Binding-site contacts:
Ligand atom C10 contacts residue VAL121 of chain 1.A at 3.5 Å (hydrophobic).
Ligand atom C11 contacts residue THR125 of chain 1.A at 3.5 Å.
Ligand atom O17 contacts residue ASN447 of chain 1.A at 3.1 Å (h-bond).
Ligand atom N7 contacts residue SER210 of chain 1.A at 2.7 Å (h-bond).
Ligand atom C22 contacts residue ASN447 of chain 1.A at 3.3 Å.
Ligand atom O17 contacts residue TYR451 of chain 1.A at 3.5 Å.
Ligand atom C4 contacts residue ASN428 of chain 1.A at 3.6 Å.
Ligand atom C11 contacts residue VAL121 of chain 1.A at 3.5 Å (hydrophobic).
Ligand atom C1 contacts residue ASN428 of chain 1.A at 3.6 Å.
Ligand atom C16 contacts residue PHE424 of chain 1.A at 3.8 Å (hydrophobic).
Ligand atom C3 contacts residue SER210 of chain 1.A at 3.7 Å.
Ligand atom C22 contacts residue ASP120 of chain 1.A at 3.8 Å.
Ligand atom C12 contacts residue VAL124 of chain 1.A at 3.7 Å (hydrophobic).
Ligand atom C20 contacts residue ASP120 of chain 1.A at 3.5 Å.
Ligand atom O14 contacts residue PHE424 of chain 1.A at 3.5 Å.
Ligand atom N19 contacts residue TYR451 of chain 1.A at 3.4 Å (h-bond).
Ligand atom C6 contacts residue ASN428 of chain 1.A at 3.4 Å.
Ligand atom C16 contacts residue ASN447 of chain 1.A at 3.3 Å.
Ligand atom C21 contacts residue ASP120 of chain 1.A at 3.5 Å.
Ligand atom C8 contacts residue SER210 of chain 1.A at 3.6 Å.
Ligand atom C9 contacts residue PHE425 of chain 1.A at 3.8 Å (hydrophobic).
Ligand atom C10 contacts residue SER214 of chain 1.A at 3.6 Å.
Ligand atom C15 contacts residue VAL124 of chain 1.A at 3.8 Å (hydrophobic).
Ligand atom C13 contacts residue PHE425 of chain 1.A at 3.5 Å (hydrophobic).
Ligand atom O17 contacts residue ASP120 of chain 1.A at 2.5 Å (salt-bridge).
Ligand atom C16 contacts residue ASP120 of chain 1.A at 3.5 Å.
Ligand atom C5 contacts residue PHE200 of chain 1.A at 3.8 Å (hydrophobic).
Ligand atom C20 contacts residue ASN447 of chain 1.A at 3.7 Å.
Ligand atom C2 contacts residue TYR206 of chain 1.A at 3.6 Å (hydrophobic).
Ligand atom C15 contacts residue ASP120 of chain 1.A at 3.7 Å.
Ligand atom N19 contacts residue ASN447 of chain 1.A at 3.2 Å (h-bond).
Ligand atom N7 contacts residue SER211 of chain 1.A at 3.7 Å.
Ligand atom O17 contacts residue TRP421 of chain 1.A at 3.5 Å.
Ligand atom C12 contacts residue PHE425 of chain 1.A at 3.4 Å (hydrophobic).
Ligand atom C11 contacts residue PHE425 of chain 1.A at 3.8 Å (hydrophobic).
Ligand atom C6 contacts residue PHE200 of chain 1.A at 3.7 Å (hydrophobic).
Ligand atom N19 contacts residue ASP120 of chain 1.A at 2.6 Å (salt-bridge).
Ligand atom C18 contacts residue ASP120 of chain 1.A at 3.5 Å.
Ligand atom C5 contacts residue ASN428 of chain 1.A at 3.4 Å.
Ligand atom C22 contacts residue TYR451 of chain 1.A at 3.5 Å (hydrophobic).

Sequence of chain 1.A:
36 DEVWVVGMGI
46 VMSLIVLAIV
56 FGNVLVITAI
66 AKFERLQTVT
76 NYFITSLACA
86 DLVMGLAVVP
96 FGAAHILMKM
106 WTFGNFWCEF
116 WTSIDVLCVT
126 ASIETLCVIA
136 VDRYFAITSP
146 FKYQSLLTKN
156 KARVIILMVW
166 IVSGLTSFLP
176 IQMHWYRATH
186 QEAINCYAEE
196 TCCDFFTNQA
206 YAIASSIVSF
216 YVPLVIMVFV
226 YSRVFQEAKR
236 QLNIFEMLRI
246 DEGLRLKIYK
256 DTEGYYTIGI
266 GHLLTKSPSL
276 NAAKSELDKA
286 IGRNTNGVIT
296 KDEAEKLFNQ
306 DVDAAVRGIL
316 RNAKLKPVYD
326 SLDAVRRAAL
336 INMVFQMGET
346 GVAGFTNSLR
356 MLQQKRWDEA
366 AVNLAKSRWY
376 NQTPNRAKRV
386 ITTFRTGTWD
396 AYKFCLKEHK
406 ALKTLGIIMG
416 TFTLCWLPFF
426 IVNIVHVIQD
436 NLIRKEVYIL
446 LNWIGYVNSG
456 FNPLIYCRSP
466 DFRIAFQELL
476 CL

A small-molecule ligand and the protein it binds are described below.
Small molecule (SMILES): CC(C)NC[C@H](O)COc1cccc2[nH]c3ccccc3c12